A small-molecule ligand and the protein it binds are described below.
Small molecule (SMILES): NCCCC[C@H](NC(=O)[C@H](CC(=O)O)NC(=O)[C@H](CC(=O)O)NC(=O)[C@H](CC(=O)O)NC(=O)[C@H](CC(=O)O)NC(=O)[C@H](CC(=O)O)NC(=O)[C@H](N)CC(=O)O)C(=O)O

Binding-site contacts:
Ligand atom OD1 contacts residue A0Z1 of chain 1.G at 4.0 Å.
Ligand atom CA contacts residue A0Z1 of chain 1.G at 2.8 Å.
Ligand atom N contacts residue A0Z1 of chain 1.G at 1.4 Å.
Ligand atom CB contacts residue A0Z1 of chain 1.G at 3.9 Å.
Ligand atom O contacts residue A0Z1 of chain 1.G at 3.6 Å.
Ligand atom C contacts residue ARG47 of chain 1.A at 4.1 Å.
Ligand atom CG contacts residue A0Z1 of chain 1.G at 4.0 Å.
Ligand atom O contacts residue ARG47 of chain 1.A at 3.1 Å (salt-bridge).
Ligand atom N contacts residue ARG47 of chain 1.A at 4.1 Å.
Ligand atom C contacts residue A0Z1 of chain 1.G at 3.6 Å.

Sequence of chain 1.A:
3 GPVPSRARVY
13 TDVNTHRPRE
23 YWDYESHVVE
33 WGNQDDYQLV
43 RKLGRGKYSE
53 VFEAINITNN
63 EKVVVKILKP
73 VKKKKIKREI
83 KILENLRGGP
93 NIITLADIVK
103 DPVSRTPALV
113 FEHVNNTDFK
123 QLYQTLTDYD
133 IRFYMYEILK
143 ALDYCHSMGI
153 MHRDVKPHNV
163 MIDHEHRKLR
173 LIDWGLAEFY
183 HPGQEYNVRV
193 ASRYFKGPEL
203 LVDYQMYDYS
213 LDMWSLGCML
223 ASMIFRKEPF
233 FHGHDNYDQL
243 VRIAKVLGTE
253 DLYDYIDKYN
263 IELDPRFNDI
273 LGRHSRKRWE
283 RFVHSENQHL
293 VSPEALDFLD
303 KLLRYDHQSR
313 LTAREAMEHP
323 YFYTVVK